Sequence of chain 36.A:
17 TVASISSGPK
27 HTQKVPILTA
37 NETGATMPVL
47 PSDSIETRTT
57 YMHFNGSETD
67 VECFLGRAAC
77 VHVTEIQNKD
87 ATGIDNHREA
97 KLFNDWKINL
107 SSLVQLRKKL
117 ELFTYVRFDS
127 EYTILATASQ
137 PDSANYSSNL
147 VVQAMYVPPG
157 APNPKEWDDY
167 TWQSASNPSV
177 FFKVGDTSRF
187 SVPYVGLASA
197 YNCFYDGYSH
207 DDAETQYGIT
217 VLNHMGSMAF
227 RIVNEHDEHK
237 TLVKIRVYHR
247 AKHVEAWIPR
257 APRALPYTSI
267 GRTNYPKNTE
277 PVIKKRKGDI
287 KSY

Binding-site contacts:
Ligand atom C7 contacts residue TYR197 of chain 36.A at 3.5 Å (hydrophobic).
Ligand atom C18 contacts residue VAL188 of chain 36.A at 3.9 Å (hydrophobic).
Ligand atom C20 contacts residue VAL188 of chain 36.A at 3.7 Å (hydrophobic).
Ligand atom C21 contacts residue ILE104 of chain 36.A at 3.5 Å (hydrophobic).
Ligand atom C11 contacts residue MET221 of chain 36.A at 4.0 Å (hydrophobic).
Ligand atom C19 contacts residue TYR152 of chain 36.A at 3.9 Å (hydrophobic).
Ligand atom C10 contacts residue LEU106 of chain 36.A at 4.0 Å (hydrophobic).
Ligand atom C13 contacts residue SER126 of chain 36.A at 3.7 Å.
Ligand atom N5 contacts residue DMS1 of chain 36.F at 3.9 Å.
Ligand atom N5 contacts residue ASN219 of chain 36.A at 4.1 Å.
Ligand atom C21 contacts residue MET224 of chain 36.A at 4.0 Å (hydrophobic).
Ligand atom C13 contacts residue TYR197 of chain 36.A at 4.0 Å (hydrophobic).
Ligand atom C14 contacts residue TYR197 of chain 36.A at 4.1 Å (hydrophobic).
Ligand atom C14 contacts residue TYR128 of chain 36.A at 3.3 Å (hydrophobic).
Ligand atom C16 contacts residue ILE104 of chain 36.A at 3.7 Å (hydrophobic).
Ligand atom C7 contacts residue LEU106 of chain 36.A at 4.1 Å (hydrophobic).
Ligand atom C17 contacts residue TYR128 of chain 36.A at 3.8 Å (hydrophobic).
Ligand atom C14 contacts residue SER126 of chain 36.A at 3.6 Å.
Ligand atom C10 contacts residue TYR128 of chain 36.A at 3.6 Å (hydrophobic).
Ligand atom N9 contacts residue TYR128 of chain 36.A at 4.1 Å.
Ligand atom C13 contacts residue TYR128 of chain 36.A at 3.0 Å (hydrophobic).
Ligand atom C7 contacts residue PHE124 of chain 36.A at 3.8 Å (hydrophobic).
Ligand atom C1 contacts residue DMS1 of chain 36.F at 4.1 Å.
Ligand atom C19 contacts residue VAL191 of chain 36.A at 4.0 Å (hydrophobic).
Ligand atom C19 contacts residue VAL188 of chain 36.A at 3.5 Å (hydrophobic).
Ligand atom C20 contacts residue VAL191 of chain 36.A at 3.5 Å (hydrophobic).
Ligand atom C10 contacts residue MET221 of chain 36.A at 4.0 Å (hydrophobic).
Ligand atom C8 contacts residue TYR197 of chain 36.A at 3.4 Å (hydrophobic).
Ligand atom C11 contacts residue ILE104 of chain 36.A at 3.5 Å (hydrophobic).
Ligand atom C15 contacts residue TYR128 of chain 36.A at 3.0 Å (hydrophobic).
Ligand atom N4 contacts residue ASN219 of chain 36.A at 4.0 Å.
Ligand atom C1 contacts residue ASN198 of chain 36.A at 4.0 Å.
Ligand atom C8 contacts residue PHE124 of chain 36.A at 3.6 Å (hydrophobic).
Ligand atom C16 contacts residue TYR128 of chain 36.A at 2.9 Å (hydrophobic).
Ligand atom C11 contacts residue TYR128 of chain 36.A at 3.4 Å (hydrophobic).
Ligand atom C18 contacts residue TYR152 of chain 36.A at 3.8 Å (hydrophobic).
Ligand atom N4 contacts residue DMS1 of chain 36.F at 3.6 Å (h-bond).
Ligand atom C10 contacts residue ILE104 of chain 36.A at 3.9 Å (hydrophobic).
Ligand atom N12 contacts residue TYR128 of chain 36.A at 2.5 Å (h-bond).
Ligand atom C17 contacts residue ILE104 of chain 36.A at 3.8 Å (hydrophobic).

The protein below binds the small molecule below.
Small molecule (SMILES): COc1ccc(N2CCN(c3cccc(C)c3)CC2)nn1